This small molecule binds to this protein.
Small molecule (SMILES): CC(=O)N[C@@H]1[C@@H](O)[C@H](O)[C@@H](CO)O[C@H]1O

Binding-site contacts:
Ligand atom C5 contacts residue ASN83 of chain 1.A at 4.4 Å.
Ligand atom N2 contacts residue ASN95 of chain 1.A at 2.8 Å (h-bond).
Ligand atom C3 contacts residue ASN95 of chain 1.A at 3.7 Å.
Ligand atom C6 contacts residue ASN83 of chain 1.A at 4.0 Å.
Ligand atom C1 contacts residue ASN83 of chain 1.A at 4.2 Å.
Ligand atom C7 contacts residue ASN95 of chain 1.A at 4.1 Å.
Ligand atom C4 contacts residue ASN95 of chain 1.A at 4.1 Å.
Ligand atom C1 contacts residue ASN95 of chain 1.A at 1.4 Å.
Ligand atom C2 contacts residue ASN95 of chain 1.A at 2.3 Å.
Ligand atom C5 contacts residue ASN95 of chain 1.A at 3.6 Å.
Ligand atom O5 contacts residue ASN83 of chain 1.A at 3.4 Å.
Ligand atom O5 contacts residue ASN95 of chain 1.A at 2.3 Å (h-bond).

Sequence of chain 1.A:
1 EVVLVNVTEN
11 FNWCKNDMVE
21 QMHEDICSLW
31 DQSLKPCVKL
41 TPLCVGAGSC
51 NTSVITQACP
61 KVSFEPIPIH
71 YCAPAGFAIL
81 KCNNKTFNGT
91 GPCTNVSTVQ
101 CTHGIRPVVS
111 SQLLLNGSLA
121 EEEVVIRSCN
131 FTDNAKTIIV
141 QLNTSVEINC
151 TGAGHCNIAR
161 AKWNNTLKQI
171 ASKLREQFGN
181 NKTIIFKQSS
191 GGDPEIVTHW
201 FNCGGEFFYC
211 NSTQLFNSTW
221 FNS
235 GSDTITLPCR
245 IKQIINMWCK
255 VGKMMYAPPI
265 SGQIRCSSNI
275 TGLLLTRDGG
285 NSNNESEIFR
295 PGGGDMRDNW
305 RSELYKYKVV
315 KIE